The small molecule below binds the protein below.
Small molecule (SMILES): O=C(NC[C@H]1COc2ccccc2O1)c1ccc2c(c1)N(Cc1cccc(Cl)c1)C(=O)CS2

Sequence of chain 2.A:
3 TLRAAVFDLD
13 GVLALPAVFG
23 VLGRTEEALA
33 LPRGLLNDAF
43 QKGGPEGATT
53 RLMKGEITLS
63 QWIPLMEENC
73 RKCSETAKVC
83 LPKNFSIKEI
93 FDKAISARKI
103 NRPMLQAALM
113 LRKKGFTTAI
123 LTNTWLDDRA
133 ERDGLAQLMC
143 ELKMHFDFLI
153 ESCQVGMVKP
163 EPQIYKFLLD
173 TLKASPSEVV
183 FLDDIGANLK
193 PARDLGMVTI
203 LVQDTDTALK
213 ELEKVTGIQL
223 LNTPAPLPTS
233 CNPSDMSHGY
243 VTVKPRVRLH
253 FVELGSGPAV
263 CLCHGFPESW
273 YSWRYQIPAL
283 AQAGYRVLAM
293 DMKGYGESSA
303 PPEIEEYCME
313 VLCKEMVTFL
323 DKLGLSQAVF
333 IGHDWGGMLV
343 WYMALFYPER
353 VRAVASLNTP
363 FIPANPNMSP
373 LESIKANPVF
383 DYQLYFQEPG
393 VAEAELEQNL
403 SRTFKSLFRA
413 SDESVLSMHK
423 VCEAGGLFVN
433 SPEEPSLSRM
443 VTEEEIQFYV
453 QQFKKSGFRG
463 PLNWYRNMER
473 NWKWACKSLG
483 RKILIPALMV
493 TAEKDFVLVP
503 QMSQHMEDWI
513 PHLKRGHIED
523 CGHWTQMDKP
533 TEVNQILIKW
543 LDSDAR

Binding-site contacts:
Ligand atom C20 contacts residue ASP336 of chain 2.A at 3.3 Å.
Ligand atom C20 contacts residue TYR384 of chain 2.A at 3.2 Å (hydrophobic).
Ligand atom O30 contacts residue THR361 of chain 2.A at 3.7 Å.
Ligand atom C25 contacts residue ASP336 of chain 2.A at 3.3 Å.
Ligand atom N27 contacts residue ASP336 of chain 2.A at 2.7 Å (salt-bridge).
Ligand atom C23 contacts residue TRP337 of chain 2.A at 3.7 Å (hydrophobic).
Ligand atom C20 contacts residue TYR467 of chain 2.A at 3.5 Å (hydrophobic).
Ligand atom C2 contacts residue PHE382 of chain 2.A at 3.5 Å (hydrophobic).
Ligand atom C12 contacts residue TYR384 of chain 2.A at 3.2 Å (hydrophobic).
Ligand atom C19 contacts residue MET420 of chain 2.A at 3.5 Å (hydrophobic).
Ligand atom C4 contacts residue LEU500 of chain 2.A at 3.6 Å (hydrophobic).
Ligand atom C18 contacts residue PHE388 of chain 2.A at 3.7 Å (hydrophobic).
Ligand atom O29 contacts residue TYR384 of chain 2.A at 2.8 Å (h-bond).
Ligand atom CL33 contacts residue PHE388 of chain 2.A at 3.5 Å.
Ligand atom C3 contacts residue PHE268 of chain 2.A at 3.5 Å (hydrophobic).
Ligand atom C10 contacts residue TYR384 of chain 2.A at 3.3 Å (hydrophobic).
Ligand atom C1 contacts residue MET504 of chain 2.A at 3.8 Å (hydrophobic).
Ligand atom C9 contacts residue PHE268 of chain 2.A at 3.3 Å (hydrophobic).
Ligand atom C9 contacts residue LEU409 of chain 2.A at 3.5 Å (hydrophobic).
Ligand atom C25 contacts residue TRP337 of chain 2.A at 3.4 Å (hydrophobic).
Ligand atom S32 contacts residue HIS525 of chain 2.A at 3.5 Å.
Ligand atom C3 contacts residue PRO269 of chain 2.A at 3.7 Å (hydrophobic).
Ligand atom C4 contacts residue VAL499 of chain 2.A at 3.7 Å (hydrophobic).
Ligand atom C4 contacts residue HIS525 of chain 2.A at 3.6 Å.
Ligand atom C8 contacts residue LEU500 of chain 2.A at 3.7 Å (hydrophobic).
Ligand atom C17 contacts residue VAL499 of chain 2.A at 3.5 Å (hydrophobic).
Ligand atom C24 contacts residue MET420 of chain 2.A at 3.5 Å (hydrophobic).
Ligand atom N26 contacts residue MET420 of chain 2.A at 3.7 Å.
Ligand atom C21 contacts residue HIS525 of chain 2.A at 3.6 Å.
Ligand atom CL33 contacts residue LEU429 of chain 2.A at 3.5 Å.
Ligand atom O29 contacts residue TYR467 of chain 2.A at 2.6 Å (h-bond).
Ligand atom S32 contacts residue ASP497 of chain 2.A at 3.6 Å.
Ligand atom C17 contacts residue HIS525 of chain 2.A at 3.5 Å.
Ligand atom C18 contacts residue LEU409 of chain 2.A at 3.6 Å (hydrophobic).
Ligand atom C8 contacts residue HIS525 of chain 2.A at 3.2 Å.
Ligand atom C8 contacts residue VAL499 of chain 2.A at 3.3 Å (hydrophobic).
Ligand atom C4 contacts residue ASP336 of chain 2.A at 3.2 Å.
Ligand atom O28 contacts residue MET420 of chain 2.A at 3.3 Å (h-bond).
Ligand atom C12 contacts residue ASP336 of chain 2.A at 3.3 Å.
Ligand atom S32 contacts residue VAL499 of chain 2.A at 3.6 Å.